Binding-site contacts:
Ligand atom O6 contacts residue TYR230 of chain 1.A at 2.9 Å (h-bond).
Ligand atom N2 contacts residue ASN226 of chain 1.A at 2.9 Å (h-bond).
Ligand atom O5 contacts residue TYR230 of chain 1.A at 4.0 Å.
Ligand atom O4 contacts residue TYR230 of chain 1.A at 4.4 Å.
Ligand atom N2 contacts residue TYR230 of chain 1.A at 4.1 Å.
Ligand atom C7 contacts residue ASN226 of chain 1.A at 4.0 Å.
Ligand atom C1 contacts residue TYR230 of chain 1.A at 4.3 Å (hydrophobic).
Ligand atom O7 contacts residue TYR230 of chain 1.A at 4.0 Å.
Ligand atom C5 contacts residue TYR230 of chain 1.A at 3.5 Å (hydrophobic).
Ligand atom C2 contacts residue ASN226 of chain 1.A at 2.5 Å.
Ligand atom C1 contacts residue ASN226 of chain 1.A at 1.4 Å.
Ligand atom C6 contacts residue TYR230 of chain 1.A at 2.9 Å (hydrophobic).
Ligand atom C7 contacts residue TYR230 of chain 1.A at 3.5 Å (hydrophobic).
Ligand atom C3 contacts residue ASN226 of chain 1.A at 3.8 Å.
Ligand atom C5 contacts residue ASN226 of chain 1.A at 3.6 Å.
Ligand atom O5 contacts residue ASN226 of chain 1.A at 2.4 Å (h-bond).
Ligand atom C8 contacts residue TYR230 of chain 1.A at 2.9 Å (hydrophobic).
Ligand atom C4 contacts residue ASN226 of chain 1.A at 4.2 Å.

Sequence of chain 1.A:
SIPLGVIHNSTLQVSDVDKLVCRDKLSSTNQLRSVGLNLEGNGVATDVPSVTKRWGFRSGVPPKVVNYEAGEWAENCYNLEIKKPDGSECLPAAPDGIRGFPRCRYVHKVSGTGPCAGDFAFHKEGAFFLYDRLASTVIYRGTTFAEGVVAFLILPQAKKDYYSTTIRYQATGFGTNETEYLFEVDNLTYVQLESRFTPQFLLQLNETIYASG

The protein below binds the small molecule below.
Small molecule (SMILES): CC(=O)N[C@H]1[C@H](O[C@H]2[C@H](O)[C@@H](NC(C)=O)CO[C@@H]2CO)O[C@H](CO)[C@@H](O)[C@@H]1O